Sequence of chain 1.A:
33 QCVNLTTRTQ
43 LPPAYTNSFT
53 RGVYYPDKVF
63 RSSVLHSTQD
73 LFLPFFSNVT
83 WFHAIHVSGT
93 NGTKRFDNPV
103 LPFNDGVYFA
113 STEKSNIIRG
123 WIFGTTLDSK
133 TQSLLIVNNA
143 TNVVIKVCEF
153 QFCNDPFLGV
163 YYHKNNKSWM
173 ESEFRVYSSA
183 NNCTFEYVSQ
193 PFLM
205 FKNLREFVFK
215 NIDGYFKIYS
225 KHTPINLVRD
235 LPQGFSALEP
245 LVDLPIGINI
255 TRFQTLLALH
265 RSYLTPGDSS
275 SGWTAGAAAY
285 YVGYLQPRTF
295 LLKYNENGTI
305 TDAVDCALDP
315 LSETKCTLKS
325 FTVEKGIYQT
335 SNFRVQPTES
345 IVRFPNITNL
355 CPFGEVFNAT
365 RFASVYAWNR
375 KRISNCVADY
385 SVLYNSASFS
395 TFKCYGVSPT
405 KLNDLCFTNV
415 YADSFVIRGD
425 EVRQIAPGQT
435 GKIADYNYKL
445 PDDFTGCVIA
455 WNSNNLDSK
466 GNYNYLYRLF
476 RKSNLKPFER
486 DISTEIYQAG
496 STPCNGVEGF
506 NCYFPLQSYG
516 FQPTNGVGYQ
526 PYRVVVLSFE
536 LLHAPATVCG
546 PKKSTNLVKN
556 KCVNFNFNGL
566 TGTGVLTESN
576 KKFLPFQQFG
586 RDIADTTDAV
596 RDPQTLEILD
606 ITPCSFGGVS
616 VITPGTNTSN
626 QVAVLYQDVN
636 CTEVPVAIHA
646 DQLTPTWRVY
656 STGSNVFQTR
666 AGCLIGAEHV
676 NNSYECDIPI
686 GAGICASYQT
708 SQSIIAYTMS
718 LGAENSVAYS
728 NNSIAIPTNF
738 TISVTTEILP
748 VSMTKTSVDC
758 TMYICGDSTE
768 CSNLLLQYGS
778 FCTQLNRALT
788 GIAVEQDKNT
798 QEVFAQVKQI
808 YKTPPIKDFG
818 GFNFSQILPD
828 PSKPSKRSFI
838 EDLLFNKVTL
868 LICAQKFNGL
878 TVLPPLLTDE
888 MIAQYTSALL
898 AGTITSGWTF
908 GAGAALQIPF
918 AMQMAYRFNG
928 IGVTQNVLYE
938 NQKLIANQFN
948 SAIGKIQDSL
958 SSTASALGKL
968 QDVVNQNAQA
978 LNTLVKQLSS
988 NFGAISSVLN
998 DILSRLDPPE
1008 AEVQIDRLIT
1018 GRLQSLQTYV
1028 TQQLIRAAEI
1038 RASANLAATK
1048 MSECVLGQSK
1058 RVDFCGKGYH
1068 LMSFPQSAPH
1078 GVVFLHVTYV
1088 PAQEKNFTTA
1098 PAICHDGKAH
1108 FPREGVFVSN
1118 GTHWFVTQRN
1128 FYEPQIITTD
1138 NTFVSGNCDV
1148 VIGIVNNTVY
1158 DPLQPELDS

This protein binds this small molecule.
Small molecule (SMILES): CC(=O)N[C@@H]1[C@@H](O)[C@H](O)[C@@H](CO)O[C@H]1O

Binding-site contacts:
Ligand atom C7 contacts residue ASN676 of chain 1.A at 3.0 Å.
Ligand atom C2 contacts residue ASN676 of chain 1.A at 3.5 Å.
Ligand atom O5 contacts residue ASN676 of chain 1.A at 3.7 Å.
Ligand atom C8 contacts residue ASN676 of chain 1.A at 3.6 Å.
Ligand atom C1 contacts residue ASN676 of chain 1.A at 3.4 Å.
Ligand atom O7 contacts residue ASN676 of chain 1.A at 2.9 Å (h-bond).
Ligand atom N2 contacts residue ASN676 of chain 1.A at 3.4 Å (h-bond).